Sequence of chain 1.D:
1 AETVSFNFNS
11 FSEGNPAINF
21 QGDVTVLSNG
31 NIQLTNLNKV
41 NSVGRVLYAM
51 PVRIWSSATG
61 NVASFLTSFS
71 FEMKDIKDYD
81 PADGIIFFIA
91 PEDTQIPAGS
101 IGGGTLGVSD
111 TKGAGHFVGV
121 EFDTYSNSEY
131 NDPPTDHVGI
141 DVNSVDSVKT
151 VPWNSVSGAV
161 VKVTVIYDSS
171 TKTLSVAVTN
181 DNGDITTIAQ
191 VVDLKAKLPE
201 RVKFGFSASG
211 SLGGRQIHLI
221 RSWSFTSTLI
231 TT

A protein and the small-molecule ligand that binds it are described below.
Small molecule (SMILES): C#CCSC[C@H]1O[C@@H](S[C@@H]2O[C@H](CO)[C@H](O)[C@H](O)[C@H]2O)[C@H](O)[C@@H](O)[C@@H]1O

Binding-site contacts:
Ligand atom C5 contacts residue SER211 of chain 1.D at 3.9 Å.
Ligand atom C3 contacts residue ASN127 of chain 1.D at 3.5 Å.
Ligand atom O4 contacts residue SER211 of chain 1.D at 2.7 Å (h-bond).
Ligand atom C6 contacts residue TYR125 of chain 1.D at 3.9 Å (hydrophobic).
Ligand atom O4 contacts residue ASP83 of chain 1.D at 3.1 Å (salt-bridge).
Ligand atom C6 contacts residue ASP80 of chain 1.D at 3.8 Å.
Ligand atom O2 contacts residue ASN127 of chain 1.D at 3.7 Å.
Ligand atom C3 contacts residue TYR125 of chain 1.D at 3.6 Å (hydrophobic).
Ligand atom C2 contacts residue ASN127 of chain 1.D at 4.2 Å.
Ligand atom C4 contacts residue ALA82 of chain 1.D at 4.5 Å (hydrophobic).
Ligand atom O3 contacts residue GLY104 of chain 1.D at 3.1 Å (h-bond).
Ligand atom O2 contacts residue GLU129 of chain 1.D at 3.8 Å.
Ligand atom C4 contacts residue ASP83 of chain 1.D at 3.4 Å.
Ligand atom C3 contacts residue ASP83 of chain 1.D at 3.6 Å.
Ligand atom C6 contacts residue SER211 of chain 1.D at 4.0 Å.
Ligand atom O3 contacts residue ASP83 of chain 1.D at 2.6 Å (salt-bridge).
Ligand atom O5 contacts residue SER211 of chain 1.D at 3.3 Å (h-bond).
Ligand atom C12 contacts residue TYR125 of chain 1.D at 4.0 Å (hydrophobic).
Ligand atom O3 contacts residue GLY103 of chain 1.D at 3.5 Å.
Ligand atom O4 contacts residue GLY103 of chain 1.D at 4.2 Å.
Ligand atom C6 contacts residue GLY213 of chain 1.D at 4.2 Å.
Ligand atom O6 contacts residue GLY213 of chain 1.D at 4.5 Å.
Ligand atom C5 contacts residue TYR125 of chain 1.D at 3.6 Å (hydrophobic).
Ligand atom C1 contacts residue SER211 of chain 1.D at 4.0 Å.
Ligand atom O3 contacts residue TYR125 of chain 1.D at 4.0 Å.
Ligand atom C4 contacts residue SER211 of chain 1.D at 3.8 Å.
Ligand atom O6 contacts residue TYR125 of chain 1.D at 3.6 Å.
Ligand atom C3 contacts residue GLY104 of chain 1.D at 4.5 Å.
Ligand atom C4 contacts residue TYR125 of chain 1.D at 3.7 Å (hydrophobic).
Ligand atom O4 contacts residue ALA82 of chain 1.D at 4.0 Å.
Ligand atom S1 contacts residue SER211 of chain 1.D at 4.4 Å.
Ligand atom O3 contacts residue ASN127 of chain 1.D at 3.0 Å (h-bond).
Ligand atom O6 contacts residue ASP80 of chain 1.D at 2.9 Å (salt-bridge).
Ligand atom O6 contacts residue GLY214 of chain 1.D at 4.3 Å.
Ligand atom C3 contacts residue SER211 of chain 1.D at 4.4 Å.
Ligand atom C6 contacts residue GLY214 of chain 1.D at 3.5 Å.
Ligand atom C2 contacts residue SER211 of chain 1.D at 3.9 Å.
Ligand atom O4 contacts residue GLY214 of chain 1.D at 3.8 Å.